A protein and the small-molecule ligand that binds it are described below.
Small molecule (SMILES): CC[C@H](C)[C@H](N)C(=O)N[C@@H](CCCNC(N)=[NH2+])C(=O)N[C@H](C(=O)N1CCC[C@H]1C(=O)N[C@H](C(=O)N[C@@H](Cc1ccccc1)C(=O)N[C@H](C=O)CC(N)=O)[C@@H](C)CC)[C@@H](C)CC

Sequence of chain 1.C:
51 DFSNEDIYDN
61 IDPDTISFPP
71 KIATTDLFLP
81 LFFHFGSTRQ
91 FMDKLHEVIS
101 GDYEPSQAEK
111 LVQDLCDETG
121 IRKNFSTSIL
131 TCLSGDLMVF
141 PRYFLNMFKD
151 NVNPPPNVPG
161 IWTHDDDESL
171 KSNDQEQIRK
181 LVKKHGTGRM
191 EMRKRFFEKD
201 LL

Binding-site contacts:
Ligand atom CG1 contacts residue GLU104 of chain 1.C at 3.6 Å.
Ligand atom OD1 contacts residue LEU137 of chain 1.C at 3.7 Å.
Ligand atom O contacts residue LEU201 of chain 1.C at 3.4 Å.
Ligand atom O contacts residue PRO105 of chain 1.C at 3.3 Å.
Ligand atom O contacts residue LEU137 of chain 1.C at 2.9 Å (h-bond).
Ligand atom CD1 contacts residue VAL112 of chain 1.C at 3.7 Å (hydrophobic).
Ligand atom CD1 contacts residue TYR103 of chain 1.C at 3.6 Å (hydrophobic).
Ligand atom CA contacts residue PRO105 of chain 1.C at 3.4 Å (hydrophobic).
Ligand atom CG2 contacts residue LEU130 of chain 1.C at 3.6 Å (hydrophobic).
Ligand atom CE1 contacts residue ASP136 of chain 1.C at 3.5 Å.
Ligand atom NH2 contacts residue LEU201 of chain 1.C at 3.7 Å.
Ligand atom CG1 contacts residue PRO105 of chain 1.C at 3.7 Å (hydrophobic).
Ligand atom O contacts residue GLY135 of chain 1.C at 3.5 Å.
Ligand atom O contacts residue MET138 of chain 1.C at 3.7 Å.
Ligand atom CA contacts residue GLY135 of chain 1.C at 3.3 Å.
Ligand atom CG1 contacts residue THR131 of chain 1.C at 3.3 Å.
Ligand atom CD1 contacts residue LEU201 of chain 1.C at 3.4 Å (hydrophobic).
Ligand atom CB contacts residue ALA108 of chain 1.C at 3.8 Å (hydrophobic).
Ligand atom CG2 contacts residue GLY135 of chain 1.C at 3.8 Å.
Ligand atom C contacts residue GLY135 of chain 1.C at 3.6 Å.
Ligand atom CE1 contacts residue SER134 of chain 1.C at 3.5 Å.
Ligand atom CE1 contacts residue GLY135 of chain 1.C at 3.8 Å.
Ligand atom NH2 contacts residue ASP200 of chain 1.C at 2.7 Å (salt-bridge).
Ligand atom CZ contacts residue ASP136 of chain 1.C at 3.3 Å.
Ligand atom CD1 contacts residue GLN107 of chain 1.C at 3.8 Å.
Ligand atom CE1 contacts residue MET192 of chain 1.C at 3.8 Å (hydrophobic).
Ligand atom C contacts residue PRO105 of chain 1.C at 3.7 Å (hydrophobic).
Ligand atom CD1 contacts residue GLY135 of chain 1.C at 3.4 Å.
Ligand atom N contacts residue PRO105 of chain 1.C at 3.1 Å (h-bond).
Ligand atom O contacts residue GLY135 of chain 1.C at 3.3 Å (h-bond).
Ligand atom CE2 contacts residue ASP136 of chain 1.C at 3.6 Å.
Ligand atom CG2 contacts residue PHE196 of chain 1.C at 3.8 Å (hydrophobic).
Ligand atom CB contacts residue GLY135 of chain 1.C at 3.7 Å.
Ligand atom O contacts residue ASP136 of chain 1.C at 3.5 Å (salt-bridge).
Ligand atom CD1 contacts residue THR127 of chain 1.C at 3.5 Å.
Ligand atom CB contacts residue LEU201 of chain 1.C at 3.7 Å (hydrophobic).
Ligand atom N contacts residue GLY135 of chain 1.C at 2.9 Å (h-bond).
Ligand atom O contacts residue ALA108 of chain 1.C at 3.7 Å.
Ligand atom O contacts residue ASP136 of chain 1.C at 3.7 Å.
Ligand atom OD1 contacts residue MET138 of chain 1.C at 3.2 Å.